The small molecule below binds the protein below.
Small molecule (SMILES): CC(=O)N[C@@H]1[C@@H](O)[C@H](O)[C@@H](CO)O[C@H]1O

Sequence of chain 51.C:
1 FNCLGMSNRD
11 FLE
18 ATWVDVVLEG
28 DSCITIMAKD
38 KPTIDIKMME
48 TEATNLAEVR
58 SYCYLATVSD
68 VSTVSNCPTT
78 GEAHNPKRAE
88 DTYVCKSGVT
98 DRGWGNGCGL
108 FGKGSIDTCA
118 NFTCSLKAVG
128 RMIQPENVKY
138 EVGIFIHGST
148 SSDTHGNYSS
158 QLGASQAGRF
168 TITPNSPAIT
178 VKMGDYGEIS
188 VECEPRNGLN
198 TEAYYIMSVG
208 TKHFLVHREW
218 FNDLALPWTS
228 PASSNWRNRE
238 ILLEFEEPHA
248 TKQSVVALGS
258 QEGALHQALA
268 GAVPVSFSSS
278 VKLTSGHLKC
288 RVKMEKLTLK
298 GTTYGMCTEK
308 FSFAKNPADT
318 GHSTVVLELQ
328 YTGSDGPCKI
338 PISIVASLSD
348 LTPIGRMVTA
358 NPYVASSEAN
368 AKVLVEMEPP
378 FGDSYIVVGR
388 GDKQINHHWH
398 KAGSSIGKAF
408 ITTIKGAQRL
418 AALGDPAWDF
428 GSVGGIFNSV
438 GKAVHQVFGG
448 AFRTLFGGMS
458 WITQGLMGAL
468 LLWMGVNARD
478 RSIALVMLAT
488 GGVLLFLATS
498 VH

Binding-site contacts:
Ligand atom C8 contacts residue ASN154 of chain 51.C at 4.2 Å.
Ligand atom C2 contacts residue ASN154 of chain 51.C at 2.4 Å.
Ligand atom O5 contacts residue ASN154 of chain 51.C at 2.4 Å (h-bond).
Ligand atom C4 contacts residue ASN154 of chain 51.C at 4.2 Å.
Ligand atom C1 contacts residue ASN154 of chain 51.C at 1.4 Å.
Ligand atom C1 contacts residue SER157 of chain 51.C at 3.9 Å.
Ligand atom N2 contacts residue ASN154 of chain 51.C at 2.9 Å (h-bond).
Ligand atom C5 contacts residue ASN154 of chain 51.C at 3.7 Å.
Ligand atom C7 contacts residue ASN154 of chain 51.C at 4.0 Å.
Ligand atom C3 contacts residue ASN154 of chain 51.C at 3.8 Å.
Ligand atom O5 contacts residue SER157 of chain 51.C at 3.8 Å.